This small molecule binds to this protein.
Small molecule (SMILES): Nc1ccn([C@H]2C[C@H](O)[C@@H](CO)O2)c(=O)n1

Sequence of chain 1.A:
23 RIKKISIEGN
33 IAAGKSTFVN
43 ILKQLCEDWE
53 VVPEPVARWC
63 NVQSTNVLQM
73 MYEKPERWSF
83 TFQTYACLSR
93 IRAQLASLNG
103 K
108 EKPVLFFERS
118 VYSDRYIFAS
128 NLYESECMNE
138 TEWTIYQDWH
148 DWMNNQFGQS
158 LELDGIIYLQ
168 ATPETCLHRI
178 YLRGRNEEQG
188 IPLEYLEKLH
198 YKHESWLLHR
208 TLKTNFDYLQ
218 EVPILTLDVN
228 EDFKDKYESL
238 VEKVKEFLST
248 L

Binding-site contacts:
Ligand atom N3 contacts residue PHE125 of chain 1.A at 3.2 Å.
Ligand atom C5' contacts residue GLU56 of chain 1.A at 3.6 Å.
Ligand atom C2 contacts residue PHE84 of chain 1.A at 3.5 Å (hydrophobic).
Ligand atom C4 contacts residue GLN85 of chain 1.A at 3.4 Å.
Ligand atom C4' contacts residue LEU70 of chain 1.A at 3.9 Å (hydrophobic).
Ligand atom C5 contacts residue GLU56 of chain 1.A at 4.0 Å.
Ligand atom C5 contacts residue ASP121 of chain 1.A at 3.4 Å.
Ligand atom C2' contacts residue ILE33 of chain 1.A at 3.8 Å (hydrophobic).
Ligand atom N1 contacts residue PHE125 of chain 1.A at 3.8 Å.
Ligand atom C1' contacts residue LEU70 of chain 1.A at 4.0 Å (hydrophobic).
Ligand atom O4' contacts residue LEU70 of chain 1.A at 3.4 Å.
Ligand atom C2' contacts residue PHE125 of chain 1.A at 3.7 Å (hydrophobic).
Ligand atom N4 contacts residue PHE125 of chain 1.A at 3.7 Å.
Ligand atom C5 contacts residue ARG92 of chain 1.A at 4.0 Å.
Ligand atom C6 contacts residue TRP61 of chain 1.A at 3.9 Å (hydrophobic).
Ligand atom O3' contacts residue TYR74 of chain 1.A at 2.6 Å (h-bond).
Ligand atom C4 contacts residue PHE125 of chain 1.A at 3.5 Å (hydrophobic).
Ligand atom C5 contacts residue TRP61 of chain 1.A at 4.1 Å (hydrophobic).
Ligand atom C2 contacts residue GLN85 of chain 1.A at 3.6 Å.
Ligand atom C4' contacts residue GLU185 of chain 1.A at 3.8 Å.
Ligand atom N3 contacts residue GLN85 of chain 1.A at 2.8 Å (h-bond).
Ligand atom O2 contacts residue MET73 of chain 1.A at 3.3 Å.
Ligand atom O4' contacts residue TRP61 of chain 1.A at 3.6 Å.
Ligand atom C3' contacts residue GLU185 of chain 1.A at 3.2 Å.
Ligand atom C6 contacts residue GLU56 of chain 1.A at 3.9 Å.
Ligand atom C2 contacts residue PHE125 of chain 1.A at 3.3 Å (hydrophobic).
Ligand atom O5' contacts residue GLU56 of chain 1.A at 2.7 Å (salt-bridge).
Ligand atom N3 contacts residue PHE84 of chain 1.A at 3.6 Å.
Ligand atom O5' contacts residue ARG116 of chain 1.A at 3.1 Å (salt-bridge).
Ligand atom C4 contacts residue ASP121 of chain 1.A at 3.4 Å.
Ligand atom C3' contacts residue TYR74 of chain 1.A at 3.8 Å (hydrophobic).
Ligand atom N4 contacts residue GLN85 of chain 1.A at 2.6 Å (h-bond).
Ligand atom N4 contacts residue ASP121 of chain 1.A at 2.5 Å (salt-bridge).
Ligand atom C5 contacts residue PHE125 of chain 1.A at 4.0 Å (hydrophobic).
Ligand atom C2' contacts residue TYR74 of chain 1.A at 3.9 Å (hydrophobic).
Ligand atom O2 contacts residue GLN85 of chain 1.A at 3.4 Å (h-bond).
Ligand atom O3' contacts residue GLU185 of chain 1.A at 2.8 Å (salt-bridge).
Ligand atom C6 contacts residue ARG116 of chain 1.A at 3.6 Å.
Ligand atom O2 contacts residue PHE125 of chain 1.A at 3.4 Å.
Ligand atom O2 contacts residue PHE84 of chain 1.A at 3.3 Å.